Binding-site contacts:
Ligand atom BRAI contacts residue GLU74 of chain 1.J at 4.1 Å.
Ligand atom OAN contacts residue VAL62 of chain 1.J at 3.0 Å.
Ligand atom CAM contacts residue ALA148 of chain 1.K at 2.7 Å (hydrophobic).
Ligand atom CAG contacts residue ALA148 of chain 1.K at 4.3 Å (hydrophobic).
Ligand atom CAM contacts residue VAL62 of chain 1.J at 3.0 Å (hydrophobic).
Ligand atom BRAH contacts residue VAL62 of chain 1.J at 4.2 Å.
Ligand atom CAE contacts residue GLU74 of chain 1.J at 4.3 Å.
Ligand atom CAM contacts residue TYR147 of chain 1.K at 3.5 Å (hydrophobic).
Ligand atom CAF contacts residue VAL62 of chain 1.J at 4.1 Å (hydrophobic).
Ligand atom BRAH contacts residue MET61 of chain 1.J at 3.6 Å.
Ligand atom CAF contacts residue MET61 of chain 1.J at 3.7 Å (hydrophobic).
Ligand atom CAD contacts residue VAL143 of chain 1.I at 3.9 Å (hydrophobic).
Ligand atom CAK contacts residue ALA148 of chain 1.K at 3.7 Å (hydrophobic).
Ligand atom CAA contacts residue VAL143 of chain 1.I at 3.9 Å (hydrophobic).
Ligand atom BRAH contacts residue ALA148 of chain 1.K at 4.2 Å.
Ligand atom CAA contacts residue ASP141 of chain 1.I at 4.0 Å.
Ligand atom CAC contacts residue GLU74 of chain 1.J at 3.0 Å.
Ligand atom CAK contacts residue VAL62 of chain 1.J at 3.3 Å (hydrophobic).
Ligand atom CAG contacts residue MET61 of chain 1.J at 3.9 Å (hydrophobic).
Ligand atom OAB contacts residue MET61 of chain 1.J at 3.3 Å.
Ligand atom CAL contacts residue VAL62 of chain 1.J at 3.3 Å (hydrophobic).
Ligand atom BRAH contacts residue LYS146 of chain 1.K at 3.8 Å.
Ligand atom CAL contacts residue ALA148 of chain 1.K at 3.5 Å (hydrophobic).
Ligand atom CAE contacts residue VAL62 of chain 1.J at 4.0 Å (hydrophobic).
Ligand atom CAJ contacts residue VAL62 of chain 1.J at 4.0 Å (hydrophobic).
Ligand atom CAD contacts residue GLU74 of chain 1.J at 3.5 Å.
Ligand atom BRAH contacts residue TYR147 of chain 1.K at 4.2 Å.
Ligand atom OAN contacts residue ALA148 of chain 1.K at 3.5 Å.
Ligand atom CAC contacts residue VAL143 of chain 1.I at 3.8 Å (hydrophobic).
Ligand atom CAA contacts residue VAL62 of chain 1.J at 4.0 Å (hydrophobic).
Ligand atom BRAI contacts residue GLU64 of chain 1.J at 4.0 Å.
Ligand atom CAJ contacts residue GLY63 of chain 1.J at 3.9 Å.
Ligand atom CAG contacts residue VAL62 of chain 1.J at 4.0 Å (hydrophobic).
Ligand atom CAA contacts residue MET61 of chain 1.J at 3.9 Å (hydrophobic).
Ligand atom BRAH contacts residue GLU246 of chain 1.K at 3.8 Å.
Ligand atom BRAI contacts residue GLY63 of chain 1.J at 3.1 Å.

The protein below binds the small molecule below.
Small molecule (SMILES): CC1=C(Br)C(=O)C(C(C)C)=C(Br)C1=O

Sequence of chain 1.K:
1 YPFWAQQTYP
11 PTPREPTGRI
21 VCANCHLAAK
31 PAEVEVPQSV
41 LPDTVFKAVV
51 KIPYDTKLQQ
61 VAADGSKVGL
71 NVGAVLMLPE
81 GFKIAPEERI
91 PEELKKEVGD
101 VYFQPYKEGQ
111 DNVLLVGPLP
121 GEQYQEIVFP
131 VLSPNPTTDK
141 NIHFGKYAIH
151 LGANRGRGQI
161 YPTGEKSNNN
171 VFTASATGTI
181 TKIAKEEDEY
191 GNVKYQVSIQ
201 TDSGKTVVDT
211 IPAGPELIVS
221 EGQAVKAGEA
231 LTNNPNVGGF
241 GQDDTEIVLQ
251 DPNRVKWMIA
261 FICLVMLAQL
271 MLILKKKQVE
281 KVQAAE

Sequence of chain 1.J:
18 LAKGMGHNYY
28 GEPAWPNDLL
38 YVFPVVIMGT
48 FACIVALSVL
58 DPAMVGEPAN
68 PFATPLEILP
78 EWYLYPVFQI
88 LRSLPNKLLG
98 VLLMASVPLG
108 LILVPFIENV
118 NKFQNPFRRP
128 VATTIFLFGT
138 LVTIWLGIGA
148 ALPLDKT

Sequence of chain 1.I:
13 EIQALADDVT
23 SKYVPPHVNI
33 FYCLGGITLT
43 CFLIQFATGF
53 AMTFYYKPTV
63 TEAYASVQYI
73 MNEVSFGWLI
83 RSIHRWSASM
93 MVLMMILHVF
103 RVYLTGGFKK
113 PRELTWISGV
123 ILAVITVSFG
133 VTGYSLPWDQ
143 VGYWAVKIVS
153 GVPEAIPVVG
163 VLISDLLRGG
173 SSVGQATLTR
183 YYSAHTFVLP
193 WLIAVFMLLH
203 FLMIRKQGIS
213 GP